The protein below binds the small molecule below.
Small molecule (SMILES): CC(=O)N[C@@H]1[C@@H](O)[C@H](O)[C@@H](CO)O[C@H]1O

Sequence of chain 1.B:
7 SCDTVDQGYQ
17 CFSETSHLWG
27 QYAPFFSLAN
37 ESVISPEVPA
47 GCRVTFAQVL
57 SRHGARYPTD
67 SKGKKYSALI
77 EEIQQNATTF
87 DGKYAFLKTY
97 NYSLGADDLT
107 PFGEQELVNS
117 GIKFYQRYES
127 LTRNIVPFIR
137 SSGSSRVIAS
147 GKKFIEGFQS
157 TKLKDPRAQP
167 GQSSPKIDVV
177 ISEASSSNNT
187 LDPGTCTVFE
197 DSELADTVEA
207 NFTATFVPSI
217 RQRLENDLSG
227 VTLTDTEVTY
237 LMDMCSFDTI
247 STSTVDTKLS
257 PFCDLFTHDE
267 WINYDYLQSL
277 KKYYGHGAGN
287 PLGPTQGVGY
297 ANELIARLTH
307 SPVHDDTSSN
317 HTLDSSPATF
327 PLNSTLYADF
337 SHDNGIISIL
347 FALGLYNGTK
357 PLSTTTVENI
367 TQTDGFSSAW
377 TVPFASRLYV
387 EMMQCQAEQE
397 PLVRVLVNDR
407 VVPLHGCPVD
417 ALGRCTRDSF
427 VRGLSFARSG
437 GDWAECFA

Binding-site contacts:
Ligand atom C8 contacts residue LEU229 of chain 1.B at 4.2 Å (hydrophobic).
Ligand atom N2 contacts residue GLU78 of chain 1.B at 3.0 Å (salt-bridge).
Ligand atom C8 contacts residue LEU75 of chain 1.B at 4.1 Å (hydrophobic).
Ligand atom C2 contacts residue GLU78 of chain 1.B at 4.0 Å.
Ligand atom O7 contacts residue GLU78 of chain 1.B at 4.4 Å.
Ligand atom C7 contacts residue ASN82 of chain 1.B at 3.1 Å.
Ligand atom O3 contacts residue THR228 of chain 1.B at 4.5 Å.
Ligand atom C3 contacts residue ASN82 of chain 1.B at 3.7 Å.
Ligand atom O7 contacts residue THR228 of chain 1.B at 2.9 Å (h-bond).
Ligand atom C8 contacts residue ASN82 of chain 1.B at 4.5 Å.
Ligand atom O7 contacts residue VAL227 of chain 1.B at 3.4 Å.
Ligand atom C2 contacts residue THR228 of chain 1.B at 4.4 Å.
Ligand atom O7 contacts residue ASN82 of chain 1.B at 2.9 Å (h-bond).
Ligand atom N2 contacts residue THR228 of chain 1.B at 4.0 Å.
Ligand atom C3 contacts residue GLU78 of chain 1.B at 3.9 Å.
Ligand atom C4 contacts residue ASN82 of chain 1.B at 4.2 Å.
Ligand atom O7 contacts residue GLY226 of chain 1.B at 4.2 Å.
Ligand atom C8 contacts residue ILE79 of chain 1.B at 4.2 Å (hydrophobic).
Ligand atom C8 contacts residue THR228 of chain 1.B at 3.4 Å.
Ligand atom C1 contacts residue ASN82 of chain 1.B at 1.4 Å.
Ligand atom C5 contacts residue ASN82 of chain 1.B at 3.6 Å.
Ligand atom C7 contacts residue THR228 of chain 1.B at 3.4 Å.
Ligand atom N2 contacts residue ASN82 of chain 1.B at 2.9 Å (h-bond).
Ligand atom C2 contacts residue ASN82 of chain 1.B at 2.4 Å.
Ligand atom C8 contacts residue GLU78 of chain 1.B at 3.4 Å.
Ligand atom O3 contacts residue GLU78 of chain 1.B at 4.0 Å.
Ligand atom O5 contacts residue ASN82 of chain 1.B at 2.3 Å (h-bond).
Ligand atom C7 contacts residue GLU78 of chain 1.B at 3.7 Å.